A small-molecule ligand and the protein it binds are described below.
Small molecule (SMILES): O=C(Nc1cccc(-c2ccccc2)c1)Nc1ccc(O)c(C(=O)O)c1

Sequence of chain 1.B:
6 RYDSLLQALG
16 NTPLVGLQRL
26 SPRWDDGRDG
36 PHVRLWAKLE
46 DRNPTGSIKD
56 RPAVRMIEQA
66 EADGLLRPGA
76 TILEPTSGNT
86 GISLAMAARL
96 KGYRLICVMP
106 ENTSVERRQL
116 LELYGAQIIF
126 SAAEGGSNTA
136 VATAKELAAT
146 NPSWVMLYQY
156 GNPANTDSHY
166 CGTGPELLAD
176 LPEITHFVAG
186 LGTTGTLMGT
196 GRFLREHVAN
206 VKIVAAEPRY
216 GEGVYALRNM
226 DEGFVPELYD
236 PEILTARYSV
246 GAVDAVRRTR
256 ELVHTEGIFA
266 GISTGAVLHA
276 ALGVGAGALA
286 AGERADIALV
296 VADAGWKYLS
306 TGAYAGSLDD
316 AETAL

Binding-site contacts:
Ligand atom CAV contacts residue GLY187 of chain 1.B at 3.8 Å.
Ligand atom CAA contacts residue VAL245 of chain 1.B at 3.2 Å (hydrophobic).
Ligand atom CAS contacts residue ARG112 of chain 1.B at 3.6 Å.
Ligand atom NAO contacts residue LEU222 of chain 1.B at 3.0 Å (h-bond).
Ligand atom OAX contacts residue SER82 of chain 1.B at 3.7 Å.
Ligand atom CAA contacts residue ALA250 of chain 1.B at 3.8 Å (hydrophobic).
Ligand atom CAN contacts residue PLP1 of chain 1.G at 3.7 Å.
Ligand atom OAZ contacts residue GLN154 of chain 1.B at 3.2 Å (h-bond).
Ligand atom OAY contacts residue ASN84 of chain 1.B at 2.8 Å (h-bond).
Ligand atom OAZ contacts residue LYS54 of chain 1.B at 3.6 Å.
Ligand atom OAP contacts residue GLY187 of chain 1.B at 3.2 Å.
Ligand atom OAX contacts residue ASN84 of chain 1.B at 3.2 Å (h-bond).
Ligand atom OAZ contacts residue THR85 of chain 1.B at 3.4 Å (h-bond).
Ligand atom OAY contacts residue GLY83 of chain 1.B at 3.6 Å.
Ligand atom CAE contacts residue LEU222 of chain 1.B at 3.4 Å (hydrophobic).
Ligand atom CAT contacts residue LYS54 of chain 1.B at 3.7 Å.
Ligand atom CAN contacts residue LEU222 of chain 1.B at 3.6 Å (hydrophobic).
Ligand atom CAW contacts residue ASN84 of chain 1.B at 3.4 Å.
Ligand atom CAK contacts residue ALA211 of chain 1.B at 3.4 Å (hydrophobic).
Ligand atom CAK contacts residue GLY185 of chain 1.B at 3.8 Å.
Ligand atom CAU contacts residue ASN224 of chain 1.B at 3.6 Å.
Ligand atom CAL contacts residue GLU212 of chain 1.B at 3.7 Å.
Ligand atom CAG contacts residue PRO213 of chain 1.B at 3.8 Å (hydrophobic).
Ligand atom CAF contacts residue ALA250 of chain 1.B at 3.4 Å (hydrophobic).
Ligand atom OAP contacts residue PLP1 of chain 1.G at 3.3 Å.
Ligand atom CAA contacts residue ALA271 of chain 1.B at 3.7 Å (hydrophobic).
Ligand atom OAY contacts residue ARG112 of chain 1.B at 3.0 Å (salt-bridge).
Ligand atom OAX contacts residue THR85 of chain 1.B at 2.9 Å (h-bond).
Ligand atom CAB contacts residue ALA271 of chain 1.B at 3.4 Å (hydrophobic).
Ligand atom CAU contacts residue TYR155 of chain 1.B at 3.4 Å (hydrophobic).
Ligand atom CAH contacts residue SER268 of chain 1.B at 3.8 Å.
Ligand atom CAC contacts residue ALA271 of chain 1.B at 3.8 Å (hydrophobic).
Ligand atom CAS contacts residue LYS54 of chain 1.B at 3.6 Å.
Ligand atom CAD contacts residue LEU222 of chain 1.B at 3.5 Å (hydrophobic).
Ligand atom OAZ contacts residue ASN224 of chain 1.B at 3.1 Å (h-bond).
Ligand atom NAM contacts residue LEU222 of chain 1.B at 3.2 Å (h-bond).
Ligand atom CAT contacts residue ASN224 of chain 1.B at 3.5 Å.
Ligand atom CAB contacts residue PRO213 of chain 1.B at 3.6 Å (hydrophobic).
Ligand atom CAR contacts residue ARG112 of chain 1.B at 3.7 Å.
Ligand atom CAW contacts residue ARG112 of chain 1.B at 3.3 Å.